Sequence of chain 1.D:
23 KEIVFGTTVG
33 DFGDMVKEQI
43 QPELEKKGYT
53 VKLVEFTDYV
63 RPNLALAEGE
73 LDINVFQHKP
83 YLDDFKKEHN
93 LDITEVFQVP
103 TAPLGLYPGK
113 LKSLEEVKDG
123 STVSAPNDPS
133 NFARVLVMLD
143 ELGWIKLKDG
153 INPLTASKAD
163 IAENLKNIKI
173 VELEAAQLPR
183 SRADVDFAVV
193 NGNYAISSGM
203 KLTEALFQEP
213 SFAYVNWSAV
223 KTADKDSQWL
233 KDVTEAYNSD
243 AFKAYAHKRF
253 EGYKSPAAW

This small molecule binds to this protein.
Small molecule (SMILES): CSCC[C@H](N)C(=O)O

Binding-site contacts:
Ligand atom CE contacts residue TYR83 of chain 1.D at 3.5 Å (hydrophobic).
Ligand atom CE contacts residue TYR61 of chain 1.D at 3.7 Å (hydrophobic).
Ligand atom CE contacts residue PHE78 of chain 1.D at 3.7 Å (hydrophobic).
Ligand atom CG contacts residue HIS80 of chain 1.D at 3.6 Å.
Ligand atom OXT contacts residue ARG136 of chain 1.D at 2.4 Å (salt-bridge).
Ligand atom CB contacts residue HIS80 of chain 1.D at 4.1 Å.
Ligand atom O contacts residue ARG136 of chain 1.D at 3.5 Å (salt-bridge).
Ligand atom CA contacts residue PHE78 of chain 1.D at 4.0 Å (hydrophobic).
Ligand atom SD contacts residue ASN133 of chain 1.D at 3.4 Å (h-bond).
Ligand atom N contacts residue ASN218 of chain 1.D at 2.8 Å (h-bond).
Ligand atom N contacts residue PHE78 of chain 1.D at 3.6 Å (h-bond).
Ligand atom OXT contacts residue ASN133 of chain 1.D at 4.2 Å.
Ligand atom O contacts residue THR103 of chain 1.D at 4.1 Å.
Ligand atom C contacts residue ASN218 of chain 1.D at 4.0 Å.
Ligand atom N contacts residue ASN195 of chain 1.D at 3.2 Å (h-bond).
Ligand atom CG contacts residue TYR61 of chain 1.D at 3.6 Å (hydrophobic).
Ligand atom CB contacts residue GLN79 of chain 1.D at 4.0 Å.
Ligand atom CE contacts residue GLN79 of chain 1.D at 3.5 Å.
Ligand atom O contacts residue HIS80 of chain 1.D at 4.2 Å.
Ligand atom N contacts residue PHE34 of chain 1.D at 4.0 Å.
Ligand atom CA contacts residue ASN195 of chain 1.D at 3.3 Å.
Ligand atom C contacts residue ASN193 of chain 1.D at 3.9 Å.
Ligand atom N contacts residue TYR61 of chain 1.D at 4.3 Å.
Ligand atom SD contacts residue HIS80 of chain 1.D at 3.2 Å (h-bond).
Ligand atom O contacts residue TYR216 of chain 1.D at 4.1 Å.
Ligand atom CG contacts residue ARG136 of chain 1.D at 4.2 Å.
Ligand atom C contacts residue ARG136 of chain 1.D at 3.2 Å.
Ligand atom CB contacts residue ASN218 of chain 1.D at 3.6 Å.
Ligand atom CB contacts residue PHE78 of chain 1.D at 3.2 Å (hydrophobic).
Ligand atom CG contacts residue ASN133 of chain 1.D at 3.7 Å.
Ligand atom SD contacts residue GLN79 of chain 1.D at 4.0 Å.
Ligand atom OXT contacts residue ASN193 of chain 1.D at 2.9 Å (h-bond).
Ligand atom OXT contacts residue TYR61 of chain 1.D at 4.2 Å.
Ligand atom CA contacts residue ASN218 of chain 1.D at 3.7 Å.
Ligand atom CG contacts residue ASN193 of chain 1.D at 4.0 Å.
Ligand atom SD contacts residue TYR83 of chain 1.D at 3.6 Å.
Ligand atom CB contacts residue TYR61 of chain 1.D at 3.7 Å (hydrophobic).
Ligand atom CG contacts residue PHE78 of chain 1.D at 4.3 Å (hydrophobic).
Ligand atom O contacts residue ASN218 of chain 1.D at 3.0 Å (h-bond).
Ligand atom CA contacts residue TYR61 of chain 1.D at 3.4 Å (hydrophobic).